Sequence of chain 4.A:
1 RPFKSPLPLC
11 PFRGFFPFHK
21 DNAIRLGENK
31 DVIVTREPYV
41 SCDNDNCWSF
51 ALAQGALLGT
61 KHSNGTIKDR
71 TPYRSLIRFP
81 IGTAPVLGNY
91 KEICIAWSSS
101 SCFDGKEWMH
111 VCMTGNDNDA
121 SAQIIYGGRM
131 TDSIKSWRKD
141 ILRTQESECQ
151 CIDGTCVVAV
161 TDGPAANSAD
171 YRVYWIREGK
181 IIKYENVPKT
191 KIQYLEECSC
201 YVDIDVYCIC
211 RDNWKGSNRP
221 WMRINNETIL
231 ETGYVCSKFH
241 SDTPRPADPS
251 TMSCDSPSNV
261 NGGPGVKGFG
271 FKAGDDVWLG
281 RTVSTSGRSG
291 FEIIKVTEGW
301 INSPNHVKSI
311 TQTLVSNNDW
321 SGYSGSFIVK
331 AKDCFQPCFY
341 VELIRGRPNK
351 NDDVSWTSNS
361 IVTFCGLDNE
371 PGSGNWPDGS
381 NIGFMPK

The protein below binds the small molecule below.
Small molecule (SMILES): CCC(CC)O[C@@H]1C=C(C(=O)O)C[C@H](N)[C@H]1NC(C)=O

Binding-site contacts:
Ligand atom C11 contacts residue TRP97 of chain 4.A at 3.9 Å (hydrophobic).
Ligand atom O10 contacts residue ARG70 of chain 4.A at 2.8 Å (salt-bridge).
Ligand atom C7 contacts residue TYR323 of chain 4.A at 3.1 Å (hydrophobic).
Ligand atom C9 contacts residue GLU197 of chain 4.A at 3.8 Å.
Ligand atom C5 contacts residue GLU197 of chain 4.A at 4.1 Å.
Ligand atom C81 contacts residue ARG143 of chain 4.A at 3.7 Å.
Ligand atom O1B contacts residue ARG288 of chain 4.A at 2.8 Å (salt-bridge).
Ligand atom O10 contacts residue ASP69 of chain 4.A at 3.3 Å.
Ligand atom C11 contacts residue ILE141 of chain 4.A at 4.1 Å (hydrophobic).
Ligand atom C1 contacts residue ARG288 of chain 4.A at 3.5 Å.
Ligand atom C91 contacts residue ASN213 of chain 4.A at 3.8 Å.
Ligand atom C82 contacts residue ILE141 of chain 4.A at 4.0 Å (hydrophobic).
Ligand atom C4 contacts residue TYR323 of chain 4.A at 3.7 Å (hydrophobic).
Ligand atom N4 contacts residue ASP69 of chain 4.A at 3.0 Å (salt-bridge).
Ligand atom C2 contacts residue TYR323 of chain 4.A at 2.9 Å (hydrophobic).
Ligand atom C91 contacts residue GLU196 of chain 4.A at 4.0 Å.
Ligand atom C3 contacts residue TYR323 of chain 4.A at 3.4 Å (hydrophobic).
Ligand atom C4 contacts residue ASP69 of chain 4.A at 3.4 Å.
Ligand atom N4 contacts residue GLU37 of chain 4.A at 2.7 Å (salt-bridge).
Ligand atom C1 contacts residue ARG36 of chain 4.A at 4.0 Å.
Ligand atom C6 contacts residue GLU197 of chain 4.A at 3.7 Å.
Ligand atom C1 contacts residue TYR323 of chain 4.A at 3.0 Å (hydrophobic).
Ligand atom O1B contacts residue TYR323 of chain 4.A at 3.4 Å (h-bond).
Ligand atom C1 contacts residue ARG211 of chain 4.A at 3.9 Å.
Ligand atom C82 contacts residue ARG143 of chain 4.A at 3.8 Å.
Ligand atom C6 contacts residue TYR323 of chain 4.A at 3.8 Å (hydrophobic).
Ligand atom C10 contacts residue ARG70 of chain 4.A at 3.8 Å.
Ligand atom C3 contacts residue ARG36 of chain 4.A at 3.7 Å.
Ligand atom O1A contacts residue ARG288 of chain 4.A at 2.8 Å (salt-bridge).
Ligand atom O1A contacts residue ARG36 of chain 4.A at 3.0 Å (salt-bridge).
Ligand atom O1A contacts residue TYR323 of chain 4.A at 3.4 Å (h-bond).
Ligand atom C91 contacts residue ARG211 of chain 4.A at 3.8 Å.
Ligand atom C11 contacts residue ARG70 of chain 4.A at 4.0 Å.
Ligand atom C9 contacts residue GLU196 of chain 4.A at 3.7 Å.
Ligand atom C7 contacts residue ARG211 of chain 4.A at 3.6 Å.
Ligand atom C7 contacts residue GLU197 of chain 4.A at 3.9 Å.
Ligand atom C3 contacts residue GLU37 of chain 4.A at 3.6 Å.
Ligand atom C3 contacts residue ASP69 of chain 4.A at 3.2 Å.
Ligand atom O1B contacts residue ARG211 of chain 4.A at 3.0 Å (salt-bridge).
Ligand atom C4 contacts residue GLU37 of chain 4.A at 3.5 Å.